Sequence of chain 1.A:
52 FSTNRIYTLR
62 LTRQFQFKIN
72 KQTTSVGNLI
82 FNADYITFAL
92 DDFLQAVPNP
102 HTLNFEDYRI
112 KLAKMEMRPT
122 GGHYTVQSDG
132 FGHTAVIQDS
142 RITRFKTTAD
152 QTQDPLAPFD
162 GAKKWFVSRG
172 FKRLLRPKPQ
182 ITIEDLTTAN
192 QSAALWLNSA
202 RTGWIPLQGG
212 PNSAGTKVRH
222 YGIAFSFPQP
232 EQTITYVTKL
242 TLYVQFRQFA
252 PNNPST

Sequence of chain 11.G:
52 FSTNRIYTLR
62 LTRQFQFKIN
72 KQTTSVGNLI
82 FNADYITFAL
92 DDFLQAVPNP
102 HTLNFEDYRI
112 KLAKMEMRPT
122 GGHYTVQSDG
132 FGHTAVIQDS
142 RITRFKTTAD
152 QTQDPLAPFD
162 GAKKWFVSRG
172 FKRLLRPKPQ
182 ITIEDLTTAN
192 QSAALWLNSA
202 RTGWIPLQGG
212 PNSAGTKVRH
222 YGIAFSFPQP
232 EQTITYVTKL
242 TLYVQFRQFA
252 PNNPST

Binding-site contacts:
Ligand atom OP1 contacts residue LYS164 of chain 11.G at 3.4 Å.
Ligand atom P contacts residue LYS165 of chain 11.G at 3.9 Å.
Ligand atom P contacts residue ARG61 of chain 11.C at 3.6 Å.
Ligand atom O3' contacts residue ARG61 of chain 11.C at 3.9 Å.
Ligand atom O4 contacts residue ARG56 of chain 1.A at 3.2 Å (salt-bridge).
Ligand atom C2 contacts residue GLN246 of chain 11.C at 3.7 Å.
Ligand atom C5' contacts residue LEU113 of chain 11.C at 3.9 Å (hydrophobic).
Ligand atom OP2 contacts residue LYS165 of chain 11.G at 3.2 Å (salt-bridge).
Ligand atom OP1 contacts residue PHE52 of chain 1.A at 3.1 Å.
Ligand atom C6 contacts residue LEU175 of chain 11.C at 3.8 Å (hydrophobic).
Ligand atom O6 contacts residue LEU175 of chain 11.C at 3.9 Å.
Ligand atom OP2 contacts residue TYR244 of chain 11.C at 2.8 Å (h-bond).
Ligand atom OP2 contacts residue ARG61 of chain 11.C at 2.8 Å (salt-bridge).
Ligand atom C5 contacts residue LEU175 of chain 11.C at 3.8 Å (hydrophobic).
Ligand atom OP1 contacts residue LYS165 of chain 11.G at 2.8 Å (salt-bridge).
Ligand atom O2 contacts residue GLN246 of chain 11.C at 2.5 Å (h-bond).
Ligand atom C5 contacts residue LYS173 of chain 11.C at 3.8 Å.
Ligand atom C2' contacts residue TYR244 of chain 11.C at 3.7 Å (hydrophobic).
Ligand atom N4 contacts residue LYS173 of chain 11.C at 3.6 Å (salt-bridge).
Ligand atom O6 contacts residue LYS173 of chain 11.C at 3.1 Å.
Ligand atom C4 contacts residue LEU175 of chain 11.C at 3.6 Å (hydrophobic).
Ligand atom N7 contacts residue LYS115 of chain 11.C at 2.9 Å (salt-bridge).
Ligand atom N9 contacts residue LEU175 of chain 11.C at 3.7 Å.
Ligand atom N7 contacts residue TYR244 of chain 11.C at 3.9 Å.
Ligand atom C2 contacts residue THR59 of chain 11.C at 3.5 Å.
Ligand atom OP1 contacts residue ARG61 of chain 11.C at 3.9 Å.
Ligand atom N1 contacts residue THR59 of chain 11.C at 4.0 Å.
Ligand atom C8 contacts residue LEU175 of chain 11.C at 3.9 Å (hydrophobic).
Ligand atom O3' contacts residue LYS112 of chain 11.C at 3.5 Å.
Ligand atom C8 contacts residue LYS115 of chain 11.C at 3.9 Å.
Ligand atom O6 contacts residue LYS115 of chain 11.C at 3.6 Å.
Ligand atom OP1 contacts residue ALA163 of chain 11.G at 3.8 Å.
Ligand atom C5 contacts residue LYS115 of chain 11.C at 3.8 Å.
Ligand atom P contacts residue TYR244 of chain 11.C at 3.9 Å.
Ligand atom O2 contacts residue THR59 of chain 11.C at 3.4 Å (h-bond).
Ligand atom C7 contacts residue PHE52 of chain 1.A at 3.7 Å (hydrophobic).
Ligand atom N3 contacts residue THR59 of chain 11.C at 3.2 Å (h-bond).
Ligand atom C8 contacts residue TYR244 of chain 11.C at 3.2 Å (hydrophobic).
Ligand atom O5' contacts residue TYR244 of chain 11.C at 3.7 Å.
Ligand atom C7 contacts residue ARG56 of chain 1.A at 3.9 Å.

Sequence of chain 11.C:
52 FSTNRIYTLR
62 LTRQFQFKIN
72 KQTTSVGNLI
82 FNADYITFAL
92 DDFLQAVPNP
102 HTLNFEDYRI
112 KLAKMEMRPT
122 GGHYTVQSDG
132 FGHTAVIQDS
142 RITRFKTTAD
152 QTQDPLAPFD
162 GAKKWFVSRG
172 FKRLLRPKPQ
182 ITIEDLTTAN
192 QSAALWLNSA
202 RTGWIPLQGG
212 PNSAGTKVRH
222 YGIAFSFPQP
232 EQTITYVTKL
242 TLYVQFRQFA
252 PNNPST

The small molecule below binds the protein below.
Small molecule (SMILES): Cc1cn([C@H]2C[C@H](O)[C@@H](CO[P](=O)(O)O[C@H]3C[C@H](n4cnc5c(=O)[nH]c(N)nc54)O[C@@H]3CO[P](=O)(O)O[C@H]3C[C@H](n4ccc(N)nc4=O)O[C@@H]3COP(=O)=O)O2)c(=O)[nH]c1=O